This protein binds this small molecule.
Small molecule (SMILES): CC(=O)OP(=O)(O)O

Sequence of chain 1.A:
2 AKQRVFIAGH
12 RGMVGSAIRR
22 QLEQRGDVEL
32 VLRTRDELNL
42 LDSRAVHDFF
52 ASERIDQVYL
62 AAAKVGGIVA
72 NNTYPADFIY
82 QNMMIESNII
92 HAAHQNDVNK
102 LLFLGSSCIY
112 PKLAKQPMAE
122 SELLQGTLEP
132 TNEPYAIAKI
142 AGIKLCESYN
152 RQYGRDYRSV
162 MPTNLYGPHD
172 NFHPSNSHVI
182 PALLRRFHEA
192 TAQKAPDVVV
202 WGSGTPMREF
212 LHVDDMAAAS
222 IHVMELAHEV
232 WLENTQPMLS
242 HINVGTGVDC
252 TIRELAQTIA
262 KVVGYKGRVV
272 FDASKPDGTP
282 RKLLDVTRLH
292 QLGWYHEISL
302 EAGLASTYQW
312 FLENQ

Binding-site contacts:
Ligand atom O2 contacts residue ALA71 of chain 1.A at 3.0 Å (h-bond).
Ligand atom C1 contacts residue ALA71 of chain 1.A at 3.5 Å (hydrophobic).
Ligand atom O2P contacts residue ILE69 of chain 1.A at 4.1 Å.
Ligand atom O3P contacts residue VAL70 of chain 1.A at 4.0 Å.
Ligand atom C1 contacts residue GLY68 of chain 1.A at 3.7 Å.
Ligand atom O2 contacts residue VAL70 of chain 1.A at 3.4 Å (h-bond).
Ligand atom O2 contacts residue ILE69 of chain 1.A at 3.6 Å (h-bond).
Ligand atom O2 contacts residue SER178 of chain 1.A at 4.5 Å.
Ligand atom O2 contacts residue GLY67 of chain 1.A at 4.4 Å.
Ligand atom P contacts residue VAL70 of chain 1.A at 3.6 Å.
Ligand atom O3P contacts residue SER176 of chain 1.A at 4.2 Å.
Ligand atom O1P contacts residue SER178 of chain 1.A at 3.2 Å (h-bond).
Ligand atom P contacts residue ALA71 of chain 1.A at 4.2 Å.
Ligand atom P contacts residue SER178 of chain 1.A at 3.9 Å.
Ligand atom O2P contacts residue SER178 of chain 1.A at 3.2 Å (h-bond).
Ligand atom O1 contacts residue ALA71 of chain 1.A at 3.5 Å.
Ligand atom O1P contacts residue ILE69 of chain 1.A at 3.1 Å (h-bond).
Ligand atom O2P contacts residue GLY68 of chain 1.A at 3.3 Å.
Ligand atom O1 contacts residue GLY67 of chain 1.A at 3.8 Å.
Ligand atom P contacts residue GLY68 of chain 1.A at 3.7 Å.
Ligand atom O1P contacts residue VAL70 of chain 1.A at 2.9 Å (h-bond).
Ligand atom O2P contacts residue ASN177 of chain 1.A at 3.7 Å.
Ligand atom O1P contacts residue ALA71 of chain 1.A at 4.4 Å.
Ligand atom C1M contacts residue ALA71 of chain 1.A at 3.7 Å (hydrophobic).
Ligand atom O1 contacts residue GLY68 of chain 1.A at 3.1 Å (h-bond).
Ligand atom O2 contacts residue GLY68 of chain 1.A at 3.1 Å.
Ligand atom O1P contacts residue GLY68 of chain 1.A at 3.7 Å.
Ligand atom P contacts residue ILE69 of chain 1.A at 3.8 Å.
Ligand atom C1M contacts residue VAL70 of chain 1.A at 4.4 Å (hydrophobic).